Binding-site contacts:
Ligand atom CB contacts residue THR245 of chain 1.G at 3.7 Å.
Ligand atom N contacts residue THR245 of chain 1.G at 3.0 Å (h-bond).
Ligand atom CG contacts residue MET249 of chain 1.G at 4.3 Å (hydrophobic).
Ligand atom O contacts residue LEU75 of chain 1.G at 4.2 Å.
Ligand atom OXT contacts residue ARG83 of chain 1.G at 2.8 Å (salt-bridge).
Ligand atom OXT contacts residue HIS146 of chain 1.G at 3.5 Å.
Ligand atom NZ contacts residue ASN228 of chain 1.G at 3.5 Å (h-bond).
Ligand atom CB contacts residue MET246 of chain 1.G at 3.8 Å (hydrophobic).
Ligand atom N contacts residue TRP177 of chain 1.G at 3.6 Å.
Ligand atom C contacts residue MET249 of chain 1.G at 3.9 Å (hydrophobic).
Ligand atom CG contacts residue HIS143 of chain 1.G at 4.3 Å.
Ligand atom O contacts residue HIS146 of chain 1.G at 3.5 Å.
Ligand atom CA contacts residue HIS146 of chain 1.G at 3.7 Å.
Ligand atom CA contacts residue TRP147 of chain 1.G at 3.5 Å (hydrophobic).
Ligand atom O contacts residue MET249 of chain 1.G at 4.4 Å.
Ligand atom O contacts residue TRP147 of chain 1.G at 4.0 Å.
Ligand atom NZ contacts residue GLU129 of chain 1.G at 3.0 Å (salt-bridge).
Ligand atom C contacts residue TRP147 of chain 1.G at 4.0 Å (hydrophobic).
Ligand atom CE contacts residue GLU129 of chain 1.G at 3.6 Å.
Ligand atom CE contacts residue ILE132 of chain 1.G at 4.2 Å (hydrophobic).
Ligand atom C contacts residue THR245 of chain 1.G at 4.0 Å.
Ligand atom CG contacts residue PHE250 of chain 1.G at 4.2 Å (hydrophobic).
Ligand atom CG contacts residue MET246 of chain 1.G at 3.7 Å (hydrophobic).
Ligand atom CB contacts residue MET249 of chain 1.G at 3.8 Å (hydrophobic).
Ligand atom CD contacts residue GLU129 of chain 1.G at 3.5 Å.
Ligand atom CD contacts residue MET246 of chain 1.G at 3.8 Å (hydrophobic).
Ligand atom NZ contacts residue CYS230 of chain 1.G at 4.1 Å.
Ligand atom CA contacts residue THR245 of chain 1.G at 3.7 Å.
Ligand atom O contacts residue THR78 of chain 1.G at 4.1 Å.
Ligand atom C contacts residue HIS143 of chain 1.G at 3.9 Å.
Ligand atom OXT contacts residue MET249 of chain 1.G at 3.4 Å (h-bond).
Ligand atom CE contacts residue ASN228 of chain 1.G at 3.6 Å.
Ligand atom OXT contacts residue HIS143 of chain 1.G at 2.7 Å (h-bond).
Ligand atom N contacts residue GLY148 of chain 1.G at 4.2 Å.
Ligand atom CE contacts residue MET246 of chain 1.G at 3.8 Å (hydrophobic).
Ligand atom C contacts residue HIS146 of chain 1.G at 3.5 Å.
Ligand atom O contacts residue ARG83 of chain 1.G at 2.6 Å (salt-bridge).
Ligand atom C contacts residue ARG83 of chain 1.G at 3.4 Å.
Ligand atom O contacts residue THR245 of chain 1.G at 3.6 Å.
Ligand atom N contacts residue TRP147 of chain 1.G at 2.9 Å (h-bond).

The protein below binds the small molecule below.
Small molecule (SMILES): N[C@@H](CCCC[NH3+])C(=O)O

Sequence of chain 1.G:
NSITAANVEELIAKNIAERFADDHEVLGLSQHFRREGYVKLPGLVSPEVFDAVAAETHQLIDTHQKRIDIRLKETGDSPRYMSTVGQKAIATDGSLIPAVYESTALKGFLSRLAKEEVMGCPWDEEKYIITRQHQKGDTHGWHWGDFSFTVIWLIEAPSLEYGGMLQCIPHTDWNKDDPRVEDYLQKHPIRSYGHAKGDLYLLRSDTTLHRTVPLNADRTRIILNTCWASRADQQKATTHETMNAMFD